This protein binds this small molecule.
Small molecule (SMILES): Nc1nc2c(ncn2[C@@H]2O[C@H](CO[P](=O)(O)O[P](=O)(O)NP(=O)(O)O)[C@@H](O)[C@H]2O)c(=O)[nH]1

Binding-site contacts:
Ligand atom O1B contacts residue LYS33 of chain 1.A at 2.8 Å (salt-bridge).
Ligand atom O3A contacts residue GLY32 of chain 1.A at 3.3 Å (h-bond).
Ligand atom C5' contacts residue ASN30 of chain 1.A at 3.2 Å.
Ligand atom O1B contacts residue ASN30 of chain 1.A at 3.5 Å (h-bond).
Ligand atom O3G contacts residue SER29 of chain 1.A at 3.4 Å.
Ligand atom O1G contacts residue ALA51 of chain 1.A at 3.6 Å.
Ligand atom O2B contacts residue THR34 of chain 1.A at 2.9 Å (h-bond).
Ligand atom N1 contacts residue LYS167 of chain 1.A at 3.5 Å.
Ligand atom O6 contacts residue LYS167 of chain 1.A at 3.3 Å (salt-bridge).
Ligand atom O6 contacts residue ASP138 of chain 1.A at 3.5 Å (salt-bridge).
Ligand atom O2B contacts residue LYS33 of chain 1.A at 3.6 Å.
Ligand atom PB contacts residue LYS33 of chain 1.A at 3.6 Å.
Ligand atom O2G contacts residue MG1 of chain 1.B at 2.0 Å.
Ligand atom PG contacts residue MG1 of chain 1.B at 3.2 Å.
Ligand atom N2 contacts residue LEU139 of chain 1.A at 3.5 Å.
Ligand atom O1G contacts residue SER29 of chain 1.A at 2.5 Å (h-bond).
Ligand atom O1B contacts residue VAL31 of chain 1.A at 3.4 Å (h-bond).
Ligand atom N3B contacts residue ASN30 of chain 1.A at 3.2 Å (h-bond).
Ligand atom C4' contacts residue ASN30 of chain 1.A at 3.3 Å.
Ligand atom O1B contacts residue GLY32 of chain 1.A at 3.0 Å (h-bond).
Ligand atom O1A contacts residue GLY32 of chain 1.A at 3.2 Å.
Ligand atom O1A contacts residue CYS35 of chain 1.A at 3.0 Å (h-bond).
Ligand atom O2A contacts residue THR49 of chain 1.A at 3.3 Å (h-bond).
Ligand atom O1A contacts residue THR34 of chain 1.A at 3.3 Å (h-bond).
Ligand atom PB contacts residue MG1 of chain 1.B at 3.2 Å.
Ligand atom N7 contacts residue ASN135 of chain 1.A at 3.0 Å (h-bond).
Ligand atom O3G contacts residue GLY78 of chain 1.A at 2.9 Å (h-bond).
Ligand atom N1 contacts residue ASP138 of chain 1.A at 2.9 Å (salt-bridge).
Ligand atom O1A contacts residue LYS33 of chain 1.A at 3.6 Å.
Ligand atom O2B contacts residue MG1 of chain 1.B at 2.0 Å.
Ligand atom O6 contacts residue SER165 of chain 1.A at 3.2 Å (h-bond).
Ligand atom O6 contacts residue LYS136 of chain 1.A at 3.5 Å.
Ligand atom O4' contacts residue LYS136 of chain 1.A at 3.1 Å (salt-bridge).
Ligand atom N3B contacts residue MG1 of chain 1.B at 3.3 Å.
Ligand atom O2G contacts residue THR52 of chain 1.A at 2.8 Å (h-bond).
Ligand atom O6 contacts residue ALA166 of chain 1.A at 2.9 Å (h-bond).
Ligand atom O2' contacts residue PHE45 of chain 1.A at 3.4 Å.
Ligand atom O3G contacts residue LYS33 of chain 1.A at 2.7 Å (salt-bridge).
Ligand atom N2 contacts residue ASP138 of chain 1.A at 2.9 Å (salt-bridge).
Ligand atom O6 contacts residue ASN135 of chain 1.A at 3.2 Å (h-bond).

Sequence of chain 1.A:
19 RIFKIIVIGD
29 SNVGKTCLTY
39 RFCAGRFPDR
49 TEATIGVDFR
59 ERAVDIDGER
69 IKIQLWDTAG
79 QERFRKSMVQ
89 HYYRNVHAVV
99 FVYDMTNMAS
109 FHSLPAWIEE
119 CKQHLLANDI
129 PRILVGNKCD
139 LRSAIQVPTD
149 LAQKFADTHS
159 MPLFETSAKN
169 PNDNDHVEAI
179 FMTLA